This protein binds this small molecule.
Small molecule (SMILES): COc1cc(CNC(=O)CCCC/C=C/C(C)C)ccc1O

Sequence of chain 1.C:
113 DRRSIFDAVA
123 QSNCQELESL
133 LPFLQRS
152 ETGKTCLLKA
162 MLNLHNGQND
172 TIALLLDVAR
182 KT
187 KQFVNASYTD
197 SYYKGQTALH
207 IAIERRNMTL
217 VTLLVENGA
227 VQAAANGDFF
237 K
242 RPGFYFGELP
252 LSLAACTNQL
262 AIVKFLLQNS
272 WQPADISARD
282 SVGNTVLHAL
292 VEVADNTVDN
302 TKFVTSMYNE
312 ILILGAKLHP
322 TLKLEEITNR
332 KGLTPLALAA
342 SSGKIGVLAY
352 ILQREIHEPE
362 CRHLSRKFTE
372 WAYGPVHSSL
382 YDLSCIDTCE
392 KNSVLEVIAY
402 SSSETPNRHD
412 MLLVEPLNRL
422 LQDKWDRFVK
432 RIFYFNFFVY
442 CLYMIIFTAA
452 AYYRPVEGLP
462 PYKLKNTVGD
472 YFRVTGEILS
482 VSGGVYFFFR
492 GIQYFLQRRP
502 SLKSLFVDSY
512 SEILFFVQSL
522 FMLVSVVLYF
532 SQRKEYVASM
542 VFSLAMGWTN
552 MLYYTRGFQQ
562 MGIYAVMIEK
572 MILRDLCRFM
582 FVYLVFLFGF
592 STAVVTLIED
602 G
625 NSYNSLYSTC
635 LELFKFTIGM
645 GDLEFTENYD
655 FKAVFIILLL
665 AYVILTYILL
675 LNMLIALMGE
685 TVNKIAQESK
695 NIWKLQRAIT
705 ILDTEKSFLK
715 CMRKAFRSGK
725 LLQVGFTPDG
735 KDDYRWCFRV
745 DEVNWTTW

Sequence of chain 1.B:
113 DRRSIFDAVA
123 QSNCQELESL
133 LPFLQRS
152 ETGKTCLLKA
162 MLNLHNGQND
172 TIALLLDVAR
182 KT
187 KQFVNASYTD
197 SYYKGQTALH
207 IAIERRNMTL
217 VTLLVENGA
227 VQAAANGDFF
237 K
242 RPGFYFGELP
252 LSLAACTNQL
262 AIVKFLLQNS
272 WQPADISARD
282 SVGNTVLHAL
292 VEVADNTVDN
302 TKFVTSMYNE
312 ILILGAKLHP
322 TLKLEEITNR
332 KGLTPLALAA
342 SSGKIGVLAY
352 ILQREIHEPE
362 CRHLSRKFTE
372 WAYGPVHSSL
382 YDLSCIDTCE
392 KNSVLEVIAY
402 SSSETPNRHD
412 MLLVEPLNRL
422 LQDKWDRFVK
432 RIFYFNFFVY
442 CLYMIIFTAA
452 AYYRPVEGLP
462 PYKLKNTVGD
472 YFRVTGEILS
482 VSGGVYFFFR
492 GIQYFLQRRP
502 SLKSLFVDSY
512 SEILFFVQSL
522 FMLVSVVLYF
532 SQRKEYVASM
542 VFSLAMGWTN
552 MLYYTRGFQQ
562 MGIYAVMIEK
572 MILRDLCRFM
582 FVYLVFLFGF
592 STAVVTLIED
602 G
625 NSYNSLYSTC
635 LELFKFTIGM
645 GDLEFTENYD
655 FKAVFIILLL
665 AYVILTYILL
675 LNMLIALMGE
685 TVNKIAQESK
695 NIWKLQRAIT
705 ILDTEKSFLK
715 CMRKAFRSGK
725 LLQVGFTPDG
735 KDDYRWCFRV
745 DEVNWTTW

Binding-site contacts:
Ligand atom C24 contacts residue TYR511 of chain 1.C at 3.4 Å (hydrophobic).
Ligand atom C5 contacts residue ALA566 of chain 1.C at 4.1 Å (hydrophobic).
Ligand atom C2 contacts residue ASN551 of chain 1.C at 4.3 Å.
Ligand atom C40 contacts residue PHE543 of chain 1.C at 3.6 Å (hydrophobic).
Ligand atom C44 contacts residue PHE543 of chain 1.C at 3.8 Å (hydrophobic).
Ligand atom C22 contacts residue TYR511 of chain 1.C at 3.6 Å (hydrophobic).
Ligand atom O23 contacts residue ILE573 of chain 1.C at 3.4 Å.
Ligand atom C44 contacts residue ALA546 of chain 1.C at 4.3 Å (hydrophobic).
Ligand atom O10 contacts residue GLU570 of chain 1.C at 3.4 Å (salt-bridge).
Ligand atom N21 contacts residue THR550 of chain 1.C at 3.3 Å.
Ligand atom C17 contacts residue LEU553 of chain 1.C at 4.2 Å (hydrophobic).
Ligand atom C33 contacts residue LEU669 of chain 1.B at 4.0 Å (hydrophobic).
Ligand atom C22 contacts residue LEU515 of chain 1.C at 4.2 Å (hydrophobic).
Ligand atom O10 contacts residue ARG557 of chain 1.C at 3.9 Å.
Ligand atom O12 contacts residue SER512 of chain 1.C at 3.3 Å.
Ligand atom C13 contacts residue SER512 of chain 1.C at 3.7 Å.
Ligand atom C13 contacts residue TYR554 of chain 1.C at 3.7 Å (hydrophobic).
Ligand atom C2 contacts residue LEU515 of chain 1.C at 4.2 Å (hydrophobic).
Ligand atom C27 contacts residue LEU669 of chain 1.B at 4.2 Å (hydrophobic).
Ligand atom C1 contacts residue LEU553 of chain 1.C at 4.3 Å (hydrophobic).
Ligand atom C13 contacts residue PHE516 of chain 1.C at 4.3 Å (hydrophobic).
Ligand atom C38 contacts residue PHE543 of chain 1.C at 4.1 Å (hydrophobic).
Ligand atom C44 contacts residue PHE591 of chain 1.B at 4.2 Å (hydrophobic).
Ligand atom O23 contacts residue TYR511 of chain 1.C at 3.4 Å (h-bond).
Ligand atom O10 contacts residue SER512 of chain 1.C at 4.3 Å.
Ligand atom C3 contacts residue TYR554 of chain 1.C at 4.4 Å (hydrophobic).
Ligand atom O12 contacts residue TYR554 of chain 1.C at 3.7 Å.
Ligand atom N21 contacts residue LEU515 of chain 1.C at 4.2 Å.
Ligand atom C13 contacts residue LEU515 of chain 1.C at 4.2 Å (hydrophobic).
Ligand atom C27 contacts residue THR550 of chain 1.C at 4.3 Å.
Ligand atom C4 contacts residue GLU570 of chain 1.C at 4.1 Å.
Ligand atom C17 contacts residue THR550 of chain 1.C at 3.6 Å.
Ligand atom C38 contacts residue MET547 of chain 1.C at 4.2 Å (hydrophobic).
Ligand atom C24 contacts residue LEU515 of chain 1.C at 3.9 Å (hydrophobic).
Ligand atom C13 contacts residue ASN551 of chain 1.C at 3.5 Å.
Ligand atom C2 contacts residue THR550 of chain 1.C at 4.3 Å.
Ligand atom C44 contacts residue LEU662 of chain 1.B at 3.3 Å (hydrophobic).
Ligand atom C36 contacts residue MET547 of chain 1.C at 4.0 Å (hydrophobic).
Ligand atom C22 contacts residue THR550 of chain 1.C at 4.0 Å.
Ligand atom C5 contacts residue GLU570 of chain 1.C at 4.1 Å.